Binding-site contacts:
Ligand atom O contacts residue ASN49 of chain 1.A at 2.7 Å (h-bond).
Ligand atom OXT contacts residue ASP45 of chain 1.A at 3.5 Å (salt-bridge).
Ligand atom CB contacts residue THR93 of chain 1.A at 3.5 Å.
Ligand atom CA contacts residue 29N1 of chain 1.D at 3.5 Å.
Ligand atom O contacts residue PHE148 of chain 1.A at 3.4 Å.
Ligand atom CG contacts residue HIS152 of chain 1.A at 3.3 Å.
Ligand atom N contacts residue 29N1 of chain 1.D at 3.2 Å (h-bond).
Ligand atom NH1 contacts residue ASP45 of chain 1.A at 2.9 Å (salt-bridge).
Ligand atom O contacts residue GLN48 of chain 1.A at 3.0 Å (h-bond).
Ligand atom CG contacts residue ASN49 of chain 1.A at 3.3 Å.
Ligand atom CB contacts residue ASP45 of chain 1.A at 3.0 Å.
Ligand atom C contacts residue 29N1 of chain 1.D at 3.5 Å.
Ligand atom O contacts residue 29N1 of chain 1.D at 3.2 Å.
Ligand atom CB contacts residue 29N1 of chain 1.D at 2.8 Å.
Ligand atom N contacts residue GLN48 of chain 1.A at 3.1 Å (h-bond).
Ligand atom ND2 contacts residue THR93 of chain 1.A at 2.9 Å (h-bond).
Ligand atom CD2 contacts residue VAL153 of chain 1.A at 3.5 Å (hydrophobic).
Ligand atom CA contacts residue LEU46 of chain 1.A at 3.5 Å (hydrophobic).
Ligand atom CA contacts residue ASN49 of chain 1.A at 3.4 Å.
Ligand atom C contacts residue ASN49 of chain 1.A at 2.9 Å.
Ligand atom ND2 contacts residue MET58 of chain 1.A at 3.5 Å (h-bond).
Ligand atom SG contacts residue 29N1 of chain 1.D at 1.8 Å.
Ligand atom CA contacts residue ASN49 of chain 1.A at 3.2 Å.
Ligand atom CD contacts residue 29N1 of chain 1.D at 3.5 Å.
Ligand atom CG contacts residue ASP147 of chain 1.A at 3.5 Å.
Ligand atom O contacts residue ASN49 of chain 1.A at 3.5 Å (h-bond).
Ligand atom ND2 contacts residue ALA182 of chain 1.A at 3.4 Å.
Ligand atom CD1 contacts residue PHE148 of chain 1.A at 3.1 Å (hydrophobic).
Ligand atom N contacts residue ASN49 of chain 1.A at 3.3 Å (h-bond).
Ligand atom CE3 contacts residue GLN48 of chain 1.A at 3.5 Å.
Ligand atom N contacts residue ASN49 of chain 1.A at 2.9 Å (h-bond).
Ligand atom CA contacts residue 29N1 of chain 1.D at 3.4 Å.
Ligand atom CD1 contacts residue ASN49 of chain 1.A at 3.3 Å.
Ligand atom C contacts residue ASN49 of chain 1.A at 3.2 Å.
Ligand atom CA contacts residue GLN48 of chain 1.A at 3.4 Å.
Ligand atom CD2 contacts residue ASN49 of chain 1.A at 3.5 Å.
Ligand atom C contacts residue PHE148 of chain 1.A at 3.4 Å (hydrophobic).
Ligand atom O contacts residue MET47 of chain 1.A at 3.2 Å.
Ligand atom O contacts residue ARG95 of chain 1.A at 2.9 Å (salt-bridge).
Ligand atom O contacts residue ASN49 of chain 1.A at 3.4 Å (h-bond).

Sequence of chain 1.A:
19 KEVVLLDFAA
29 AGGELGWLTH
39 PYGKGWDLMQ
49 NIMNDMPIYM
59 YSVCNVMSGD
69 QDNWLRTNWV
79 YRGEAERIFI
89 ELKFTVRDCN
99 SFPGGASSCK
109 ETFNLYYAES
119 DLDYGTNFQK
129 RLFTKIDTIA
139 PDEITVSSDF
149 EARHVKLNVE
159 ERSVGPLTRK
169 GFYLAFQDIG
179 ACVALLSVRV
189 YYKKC

A small-molecule ligand and the protein it binds are described below.
Small molecule (SMILES): CC(C)C[C@H](NC(=O)[C@H](CS)NC(=O)[C@H](CC(C)C)NC(=O)[C@@H]1CCCN1C(=O)[C@H](CC(N)=O)NC(=O)[C@@H](NC(=O)[C@H](CC(C)C)NC(=O)[C@@H]1CCCN1C(=O)[C@H](CS)NC(=O)[C@H](CC(=O)O)NC(=O)[C@H](CCCN=C(N)N)NC(=O)[C@H](C)N)C(C)C)C(=O)N[C@@H](Cc1cnc[nH]1)C(=O)N1CCC[C@H]1C(=O)NCC(=O)N[C@@H](CC1=c2ccccc2=NC1)C(=O)N[C@H](C(=O)N[C@@H](CS)C(=O)O)[C@@H](C)O